Sequence of chain 1.G:
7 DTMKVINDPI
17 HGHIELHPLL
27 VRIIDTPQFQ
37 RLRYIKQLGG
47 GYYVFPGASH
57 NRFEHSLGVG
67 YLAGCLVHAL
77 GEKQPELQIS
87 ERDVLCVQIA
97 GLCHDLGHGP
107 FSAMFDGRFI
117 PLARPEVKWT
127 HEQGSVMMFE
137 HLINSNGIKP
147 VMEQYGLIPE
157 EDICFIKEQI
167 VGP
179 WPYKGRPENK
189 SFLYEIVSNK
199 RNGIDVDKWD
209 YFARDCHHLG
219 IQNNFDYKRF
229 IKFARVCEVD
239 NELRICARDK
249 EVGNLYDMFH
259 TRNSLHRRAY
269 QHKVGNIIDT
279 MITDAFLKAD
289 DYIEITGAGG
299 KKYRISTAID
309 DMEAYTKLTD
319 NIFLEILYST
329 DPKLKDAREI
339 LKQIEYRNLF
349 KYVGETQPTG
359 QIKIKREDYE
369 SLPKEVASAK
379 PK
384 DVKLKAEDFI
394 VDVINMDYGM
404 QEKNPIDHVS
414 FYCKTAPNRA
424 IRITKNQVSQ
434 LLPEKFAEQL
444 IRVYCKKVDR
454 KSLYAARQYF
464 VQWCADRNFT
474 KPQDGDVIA

Binding-site contacts:
Ligand atom C8 contacts residue TYR49 of chain 1.H at 3.3 Å (hydrophobic).
Ligand atom O6 contacts residue PHE59 of chain 1.G at 3.3 Å.
Ligand atom O1G contacts residue LYS10 of chain 1.G at 2.9 Å (salt-bridge).
Ligand atom O2B contacts residue LYS271 of chain 1.H at 3.0 Å (salt-bridge).
Ligand atom N7 contacts residue TYR49 of chain 1.H at 3.4 Å (h-bond).
Ligand atom N2 contacts residue ASP31 of chain 1.G at 2.8 Å (salt-bridge).
Ligand atom PB contacts residue MG1 of chain 1.QA at 3.0 Å.
Ligand atom C4 contacts residue ARG345 of chain 1.H at 3.4 Å.
Ligand atom O2A contacts residue MG1 of chain 1.QA at 2.4 Å.
Ligand atom O3B contacts residue MG1 of chain 1.QA at 3.2 Å.
Ligand atom O3G contacts residue MG1 of chain 1.QA at 2.4 Å.
Ligand atom O6 contacts residue GLN36 of chain 1.G at 3.0 Å (h-bond).
Ligand atom S1A contacts residue LYS10 of chain 1.G at 3.4 Å (salt-bridge).
Ligand atom S1A contacts residue ARG345 of chain 1.H at 3.5 Å (salt-bridge).
Ligand atom PA contacts residue MG1 of chain 1.QA at 3.2 Å.
Ligand atom O3G contacts residue T8T1 of chain 1.RA at 3.3 Å (h-bond).
Ligand atom O3A contacts residue MG1 of chain 1.QA at 3.4 Å.
Ligand atom C8 contacts residue VAL50 of chain 1.H at 3.4 Å (hydrophobic).
Ligand atom C5' contacts residue T8T1 of chain 1.RA at 3.5 Å.
Ligand atom N2 contacts residue ARG345 of chain 1.H at 3.5 Å (salt-bridge).
Ligand atom O3A contacts residue VAL272 of chain 1.H at 3.4 Å.
Ligand atom N3 contacts residue ARG345 of chain 1.H at 3.3 Å (salt-bridge).
Ligand atom O4' contacts residue ARG345 of chain 1.H at 3.1 Å (salt-bridge).
Ligand atom PG contacts residue MG1 of chain 1.QA at 3.3 Å.
Ligand atom O6 contacts residue ARG39 of chain 1.G at 3.0 Å (salt-bridge).
Ligand atom C2 contacts residue ARG345 of chain 1.H at 3.4 Å.
Ligand atom N7 contacts residue ARG39 of chain 1.G at 3.1 Å (salt-bridge).
Ligand atom O5' contacts residue ARG345 of chain 1.H at 3.1 Å (salt-bridge).
Ligand atom N1 contacts residue ASP31 of chain 1.G at 2.7 Å (salt-bridge).
Ligand atom O1B contacts residue LYS271 of chain 1.H at 3.2 Å.
Ligand atom C2' contacts residue VAL11 of chain 1.G at 3.5 Å (hydrophobic).
Ligand atom C2 contacts residue ASP31 of chain 1.G at 3.3 Å.
Ligand atom C1' contacts residue VAL50 of chain 1.H at 3.5 Å (hydrophobic).
Ligand atom O3' contacts residue T8T1 of chain 1.RA at 2.6 Å (h-bond).
Ligand atom O1B contacts residue VAL272 of chain 1.H at 3.3 Å.
Ligand atom O2A contacts residue T8T1 of chain 1.RA at 3.0 Å (h-bond).
Ligand atom O2B contacts residue MG1 of chain 1.QA at 1.9 Å.
Ligand atom O3G contacts residue LYS10 of chain 1.G at 3.2 Å (salt-bridge).
Ligand atom O2B contacts residue T8T1 of chain 1.RA at 2.9 Å (h-bond).
Ligand atom O2A contacts residue LYS10 of chain 1.G at 2.7 Å (salt-bridge).

This protein binds this small molecule.
Small molecule (SMILES): Nc1nc(=O)c2ncn([C@H]3C[C@H](O)[C@@H](CO[P](=O)(S)OP(=O)(O)OP(=O)(O)O)O3)c2[nH]1

Sequence of chain 1.H:
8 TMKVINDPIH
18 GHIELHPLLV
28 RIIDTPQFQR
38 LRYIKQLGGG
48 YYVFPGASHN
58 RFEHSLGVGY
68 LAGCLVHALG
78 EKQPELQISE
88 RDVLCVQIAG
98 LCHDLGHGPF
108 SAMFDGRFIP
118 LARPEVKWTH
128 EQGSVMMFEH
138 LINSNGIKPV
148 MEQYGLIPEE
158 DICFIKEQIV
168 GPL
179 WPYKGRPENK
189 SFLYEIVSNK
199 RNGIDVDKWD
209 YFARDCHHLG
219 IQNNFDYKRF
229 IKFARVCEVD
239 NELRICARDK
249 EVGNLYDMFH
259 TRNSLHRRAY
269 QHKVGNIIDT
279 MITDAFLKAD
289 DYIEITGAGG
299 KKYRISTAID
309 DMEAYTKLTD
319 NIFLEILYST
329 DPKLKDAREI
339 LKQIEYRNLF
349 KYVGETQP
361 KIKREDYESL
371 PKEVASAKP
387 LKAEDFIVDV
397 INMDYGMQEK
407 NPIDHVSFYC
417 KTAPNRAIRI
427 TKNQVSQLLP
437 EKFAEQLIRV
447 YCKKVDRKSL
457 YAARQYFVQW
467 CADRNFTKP